A protein and the small-molecule ligand that binds it are described below.
Small molecule (SMILES): CCc1nc(N)nc(N)c1-c1ccc2c3ccccc3n(CCCOC)c2c1

Sequence of chain 3.B:
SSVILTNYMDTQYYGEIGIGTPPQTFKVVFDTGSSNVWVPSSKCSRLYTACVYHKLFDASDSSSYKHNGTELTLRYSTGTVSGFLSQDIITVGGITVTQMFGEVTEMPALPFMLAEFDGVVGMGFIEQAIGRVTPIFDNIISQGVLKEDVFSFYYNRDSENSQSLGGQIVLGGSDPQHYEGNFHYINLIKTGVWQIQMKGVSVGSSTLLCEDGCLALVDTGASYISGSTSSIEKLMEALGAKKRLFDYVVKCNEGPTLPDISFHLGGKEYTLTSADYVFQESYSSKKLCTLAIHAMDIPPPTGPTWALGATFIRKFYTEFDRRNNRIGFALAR

Binding-site contacts:
Ligand atom N4 contacts residue ASP31 of chain 3.B at 3.2 Å (salt-bridge).
Ligand atom C3 contacts residue ASP31 of chain 3.B at 3.3 Å.
Ligand atom C16 contacts residue THR220 of chain 3.B at 3.4 Å.
Ligand atom C21 contacts residue LEU114 of chain 3.B at 3.6 Å (hydrophobic).
Ligand atom C22 contacts residue GLN12 of chain 3.B at 3.6 Å.
Ligand atom C6 contacts residue ASP31 of chain 3.B at 3.3 Å.
Ligand atom N3 contacts residue SER77 of chain 3.B at 3.8 Å.
Ligand atom C16 contacts residue TYR13 of chain 3.B at 3.5 Å (hydrophobic).
Ligand atom C13 contacts residue SER223 of chain 3.B at 3.6 Å.
Ligand atom C2 contacts residue ASP31 of chain 3.B at 3.2 Å.
Ligand atom N4 contacts residue GLY33 of chain 3.B at 3.2 Å (h-bond).
Ligand atom C7 contacts residue TYR76 of chain 3.B at 3.8 Å (hydrophobic).
Ligand atom O1 contacts residue TYR13 of chain 3.B at 3.6 Å (h-bond).
Ligand atom C21 contacts residue PRO111 of chain 3.B at 3.3 Å (hydrophobic).
Ligand atom C5 contacts residue VAL120 of chain 3.B at 3.7 Å (hydrophobic).
Ligand atom C17 contacts residue GLN12 of chain 3.B at 3.7 Å.
Ligand atom C22 contacts residue ALA115 of chain 3.B at 3.5 Å (hydrophobic).
Ligand atom C4 contacts residue GLY221 of chain 3.B at 3.8 Å.
Ligand atom C7 contacts residue THR78 of chain 3.B at 3.5 Å.
Ligand atom N2 contacts residue ASP31 of chain 3.B at 2.4 Å (salt-bridge).
Ligand atom C5 contacts residue ASP31 of chain 3.B at 3.3 Å.
Ligand atom C18 contacts residue PHE117 of chain 3.B at 3.7 Å (hydrophobic).
Ligand atom N4 contacts residue ASP219 of chain 3.B at 3.1 Å (salt-bridge).
Ligand atom C8 contacts residue THR78 of chain 3.B at 3.5 Å.
Ligand atom C15 contacts residue GLY221 of chain 3.B at 3.6 Å.
Ligand atom C1 contacts residue GLY221 of chain 3.B at 3.8 Å.
Ligand atom C15 contacts residue THR11 of chain 3.B at 3.3 Å.
Ligand atom C2 contacts residue ASP219 of chain 3.B at 3.8 Å.
Ligand atom C6 contacts residue VAL120 of chain 3.B at 3.6 Å (hydrophobic).
Ligand atom C15 contacts residue SER223 of chain 3.B at 3.6 Å.
Ligand atom C20 contacts residue PRO111 of chain 3.B at 3.7 Å (hydrophobic).
Ligand atom C9 contacts residue THR78 of chain 3.B at 3.7 Å.
Ligand atom C21 contacts residue ALA115 of chain 3.B at 3.2 Å (hydrophobic).
Ligand atom C12 contacts residue THR78 of chain 3.B at 3.7 Å.
Ligand atom N3 contacts residue THR78 of chain 3.B at 3.4 Å (h-bond).
Ligand atom C9 contacts residue PHE117 of chain 3.B at 3.8 Å (hydrophobic).
Ligand atom C19 contacts residue PHE117 of chain 3.B at 3.6 Å (hydrophobic).
Ligand atom C6 contacts residue VAL29 of chain 3.B at 3.8 Å (hydrophobic).
Ligand atom C22 contacts residue LEU114 of chain 3.B at 3.5 Å (hydrophobic).
Ligand atom C14 contacts residue THR11 of chain 3.B at 3.8 Å.